A protein and the small-molecule ligand that binds it are described below.
Small molecule (SMILES): CC(=O)N[C@H]1[C@H](O[C@H]2[C@H](O)[C@@H](NC(C)=O)CO[C@@H]2CO)O[C@H](CO)[C@@H](O[C@@H]2O[C@H](CO)[C@@H](O)[C@H](O[C@H]3O[C@H](CO)[C@@H](O)[C@H](O)[C@@H]3O)[C@@H]2O)[C@@H]1O

Sequence of chain 1.B:
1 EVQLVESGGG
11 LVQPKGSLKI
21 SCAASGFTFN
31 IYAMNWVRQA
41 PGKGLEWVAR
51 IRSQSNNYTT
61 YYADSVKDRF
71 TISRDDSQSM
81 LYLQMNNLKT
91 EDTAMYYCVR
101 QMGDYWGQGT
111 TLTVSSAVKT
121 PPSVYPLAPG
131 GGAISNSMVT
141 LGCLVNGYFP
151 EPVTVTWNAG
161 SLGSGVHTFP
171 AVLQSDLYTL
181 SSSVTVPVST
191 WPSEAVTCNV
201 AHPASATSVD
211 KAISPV

Binding-site contacts:
Ligand atom O5 contacts residue ASN57 of chain 1.B at 2.4 Å (h-bond).
Ligand atom O7 contacts residue ASN57 of chain 1.B at 4.0 Å.
Ligand atom N2 contacts residue ASN57 of chain 1.B at 2.9 Å (h-bond).
Ligand atom N2 contacts residue SER55 of chain 1.B at 4.4 Å.
Ligand atom C3 contacts residue ASN57 of chain 1.B at 3.7 Å.
Ligand atom C4 contacts residue ASN57 of chain 1.B at 4.2 Å.
Ligand atom C8 contacts residue SER55 of chain 1.B at 4.1 Å.
Ligand atom C1 contacts residue ASN57 of chain 1.B at 1.4 Å.
Ligand atom C8 contacts residue ASN56 of chain 1.B at 4.2 Å.
Ligand atom C5 contacts residue ASN57 of chain 1.B at 3.6 Å.
Ligand atom C2 contacts residue ASN57 of chain 1.B at 2.4 Å.
Ligand atom C7 contacts residue ASN57 of chain 1.B at 3.8 Å.